Binding-site contacts:
Ligand atom N contacts residue VAL466 of chain 2.A at 3.7 Å.
Ligand atom N contacts residue PHE467 of chain 2.A at 1.2 Å.
Ligand atom N contacts residue LYS463 of chain 2.A at 3.5 Å (salt-bridge).
Ligand atom N contacts residue GLU464 of chain 2.A at 3.0 Å (salt-bridge).

Sequence of chain 2.A:
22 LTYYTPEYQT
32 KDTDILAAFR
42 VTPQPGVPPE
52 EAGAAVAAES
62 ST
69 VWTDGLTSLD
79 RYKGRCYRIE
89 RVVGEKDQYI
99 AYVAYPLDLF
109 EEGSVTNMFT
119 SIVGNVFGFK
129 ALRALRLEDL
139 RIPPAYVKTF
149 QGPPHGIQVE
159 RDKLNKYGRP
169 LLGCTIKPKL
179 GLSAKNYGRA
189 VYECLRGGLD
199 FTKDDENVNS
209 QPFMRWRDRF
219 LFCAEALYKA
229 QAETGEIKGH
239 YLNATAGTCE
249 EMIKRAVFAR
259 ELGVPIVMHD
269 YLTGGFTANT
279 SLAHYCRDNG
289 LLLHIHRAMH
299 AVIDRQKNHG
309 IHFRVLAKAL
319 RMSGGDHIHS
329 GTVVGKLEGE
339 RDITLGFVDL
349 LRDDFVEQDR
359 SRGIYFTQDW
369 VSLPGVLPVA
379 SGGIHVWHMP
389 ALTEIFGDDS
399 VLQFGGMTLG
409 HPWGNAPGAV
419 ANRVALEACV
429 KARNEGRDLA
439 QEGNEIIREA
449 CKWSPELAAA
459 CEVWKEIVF

A small-molecule ligand and the protein it binds are described below.
Small molecule (SMILES): NC(=O)C[C@H](N)C(=O)O